Sequence of chain 1.E:
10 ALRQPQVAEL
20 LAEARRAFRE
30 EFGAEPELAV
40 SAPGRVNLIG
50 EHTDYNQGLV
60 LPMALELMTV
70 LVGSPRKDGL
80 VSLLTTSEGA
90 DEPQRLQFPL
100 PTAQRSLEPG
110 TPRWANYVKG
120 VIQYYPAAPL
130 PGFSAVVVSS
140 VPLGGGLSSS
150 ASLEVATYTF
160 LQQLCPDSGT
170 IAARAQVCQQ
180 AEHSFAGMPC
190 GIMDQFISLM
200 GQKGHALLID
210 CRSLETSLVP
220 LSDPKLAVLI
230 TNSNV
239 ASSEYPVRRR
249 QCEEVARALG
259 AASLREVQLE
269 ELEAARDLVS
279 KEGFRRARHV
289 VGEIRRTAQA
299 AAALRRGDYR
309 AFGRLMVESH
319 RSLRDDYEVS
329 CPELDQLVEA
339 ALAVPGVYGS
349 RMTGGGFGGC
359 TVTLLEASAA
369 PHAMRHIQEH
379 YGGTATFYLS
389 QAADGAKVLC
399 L

The protein below binds the small molecule below.
Small molecule (SMILES): O=C1CCCC2=C1C1(CCCC1)N=C(Nc1nc3ccccc3o1)N2

Binding-site contacts:
Ligand atom C20 contacts residue LEU152 of chain 1.E at 3.6 Å (hydrophobic).
Ligand atom C09 contacts residue LEU142 of chain 1.E at 4.0 Å (hydrophobic).
Ligand atom C23 contacts residue LEU152 of chain 1.E at 4.1 Å (hydrophobic).
Ligand atom O21 contacts residue SER148 of chain 1.E at 3.2 Å (h-bond).
Ligand atom C22 contacts residue SER138 of chain 1.E at 3.9 Å.
Ligand atom C12 contacts residue ARG112 of chain 1.E at 3.6 Å.
Ligand atom C20 contacts residue LEU142 of chain 1.E at 3.4 Å (hydrophobic).
Ligand atom O21 contacts residue SER149 of chain 1.E at 3.8 Å.
Ligand atom C17 contacts residue SER149 of chain 1.E at 4.0 Å.
Ligand atom C10 contacts residue GLY88 of chain 1.E at 3.5 Å.
Ligand atom C10 contacts residue ASP90 of chain 1.E at 3.8 Å.
Ligand atom C07 contacts residue TYR116 of chain 1.E at 4.0 Å (hydrophobic).
Ligand atom C14 contacts residue SER148 of chain 1.E at 3.6 Å.
Ligand atom N15 contacts residue TYR116 of chain 1.E at 3.5 Å (h-bond).
Ligand atom C24 contacts residue THR84 of chain 1.E at 3.2 Å.
Ligand atom N15 contacts residue SER148 of chain 1.E at 3.9 Å.
Ligand atom C23 contacts residue SER86 of chain 1.E at 4.0 Å.
Ligand atom C11 contacts residue ASP90 of chain 1.E at 3.2 Å.
Ligand atom C06 contacts residue TYR116 of chain 1.E at 3.6 Å (hydrophobic).
Ligand atom C11 contacts residue TRP113 of chain 1.E at 3.7 Å (hydrophobic).
Ligand atom C25 contacts residue TRP113 of chain 1.E at 3.6 Å (hydrophobic).
Ligand atom C19 contacts residue LEU142 of chain 1.E at 3.5 Å (hydrophobic).
Ligand atom C25 contacts residue LEU152 of chain 1.E at 4.0 Å (hydrophobic).
Ligand atom C17 contacts residue LEU142 of chain 1.E at 3.5 Å (hydrophobic).
Ligand atom C17 contacts residue SER148 of chain 1.E at 3.6 Å.
Ligand atom C10 contacts residue ALA89 of chain 1.E at 4.0 Å (hydrophobic).
Ligand atom C22 contacts residue LEU142 of chain 1.E at 4.1 Å (hydrophobic).
Ligand atom C22 contacts residue LEU152 of chain 1.E at 3.8 Å (hydrophobic).
Ligand atom N18 contacts residue LEU142 of chain 1.E at 3.6 Å.
Ligand atom N16 contacts residue SER148 of chain 1.E at 2.9 Å (h-bond).
Ligand atom C12 contacts residue TRP113 of chain 1.E at 4.0 Å (hydrophobic).
Ligand atom N16 contacts residue SER149 of chain 1.E at 3.3 Å (h-bond).
Ligand atom C25 contacts residue SER86 of chain 1.E at 3.6 Å.
Ligand atom O21 contacts residue LEU142 of chain 1.E at 3.4 Å.
Ligand atom C23 contacts residue THR84 of chain 1.E at 4.0 Å.
Ligand atom C19 contacts residue LEU152 of chain 1.E at 3.7 Å (hydrophobic).
Ligand atom C24 contacts residue SER86 of chain 1.E at 3.4 Å.
Ligand atom C22 contacts residue THR68 of chain 1.E at 4.1 Å.
Ligand atom C23 contacts residue SER138 of chain 1.E at 4.0 Å.
Ligand atom C14 contacts residue TYR116 of chain 1.E at 4.0 Å (hydrophobic).